Binding-site contacts:
Ligand atom C4D contacts residue LEU1386 of chain 1.C at 3.7 Å (hydrophobic).
Ligand atom O3D contacts residue SER1389 of chain 1.C at 2.4 Å (h-bond).
Ligand atom O2A contacts residue ARG1440 of chain 1.C at 2.4 Å (salt-bridge).
Ligand atom C2 contacts residue TYR1492 of chain 1.C at 3.4 Å (hydrophobic).
Ligand atom O3D contacts residue LEU1386 of chain 1.C at 4.3 Å.
Ligand atom N3 contacts residue TYR1492 of chain 1.C at 3.6 Å.
Ligand atom O3A contacts residue ARG1440 of chain 1.C at 3.9 Å.
Ligand atom C6 contacts residue TYR1492 of chain 1.C at 3.9 Å (hydrophobic).
Ligand atom N6 contacts residue PRO1439 of chain 1.C at 4.3 Å.
Ligand atom C3D contacts residue SER1389 of chain 1.C at 3.7 Å.
Ligand atom C6 contacts residue ASN1494 of chain 1.C at 4.3 Å.
Ligand atom O2D contacts residue LEU1388 of chain 1.C at 2.4 Å (h-bond).
Ligand atom C5 contacts residue TYR1492 of chain 1.C at 4.1 Å (hydrophobic).
Ligand atom N1 contacts residue TYR1492 of chain 1.C at 3.5 Å.
Ligand atom O3D contacts residue LEU1388 of chain 1.C at 3.5 Å (h-bond).
Ligand atom O4D contacts residue LEU1386 of chain 1.C at 4.2 Å.
Ligand atom N9 contacts residue TYR1492 of chain 1.C at 4.3 Å.
Ligand atom C2D contacts residue LEU1388 of chain 1.C at 3.7 Å (hydrophobic).
Ligand atom C5 contacts residue ASP1438 of chain 1.C at 3.7 Å.
Ligand atom C4D contacts residue SER1389 of chain 1.C at 4.0 Å.
Ligand atom O2' contacts residue TYR1492 of chain 1.C at 2.3 Å (h-bond).
Ligand atom C4 contacts residue TYR1492 of chain 1.C at 3.8 Å (hydrophobic).
Ligand atom O4' contacts residue ARG1440 of chain 1.C at 4.3 Å.
Ligand atom O4' contacts residue PRO1255 of chain 1.C at 4.2 Å.
Ligand atom N7 contacts residue ASP1438 of chain 1.C at 3.5 Å (salt-bridge).
Ligand atom C3D contacts residue LEU1388 of chain 1.C at 4.2 Å (hydrophobic).
Ligand atom C8 contacts residue ARG1440 of chain 1.C at 3.2 Å.
Ligand atom O5' contacts residue ARG1440 of chain 1.C at 3.2 Å (salt-bridge).
Ligand atom O2D contacts residue SER1389 of chain 1.C at 3.9 Å.
Ligand atom C5' contacts residue ARG1440 of chain 1.C at 4.3 Å.
Ligand atom N6 contacts residue ASN1494 of chain 1.C at 3.1 Å (h-bond).
Ligand atom N9 contacts residue ARG1440 of chain 1.C at 4.2 Å.
Ligand atom PA contacts residue ARG1440 of chain 1.C at 3.3 Å.
Ligand atom N1 contacts residue ASN1494 of chain 1.C at 4.3 Å.
Ligand atom N6 contacts residue ASP1438 of chain 1.C at 2.5 Å (salt-bridge).
Ligand atom C6 contacts residue PRO1439 of chain 1.C at 4.3 Å (hydrophobic).
Ligand atom N7 contacts residue ARG1440 of chain 1.C at 3.3 Å (salt-bridge).
Ligand atom C1' contacts residue TYR1492 of chain 1.C at 4.2 Å (hydrophobic).
Ligand atom C6 contacts residue ASP1438 of chain 1.C at 3.4 Å.
Ligand atom C2' contacts residue TYR1492 of chain 1.C at 3.4 Å (hydrophobic).

The protein below binds the small molecule below.
Small molecule (SMILES): Nc1ncnc2c1ncn2[C@@H]1O[C@H](CO[P](=O)(O)O[P](=O)(O)OC[C@H]2O[C@@H](O)[C@H](O)[C@@H]2O)[C@@H](O)[C@H]1O

Sequence of chain 1.C:
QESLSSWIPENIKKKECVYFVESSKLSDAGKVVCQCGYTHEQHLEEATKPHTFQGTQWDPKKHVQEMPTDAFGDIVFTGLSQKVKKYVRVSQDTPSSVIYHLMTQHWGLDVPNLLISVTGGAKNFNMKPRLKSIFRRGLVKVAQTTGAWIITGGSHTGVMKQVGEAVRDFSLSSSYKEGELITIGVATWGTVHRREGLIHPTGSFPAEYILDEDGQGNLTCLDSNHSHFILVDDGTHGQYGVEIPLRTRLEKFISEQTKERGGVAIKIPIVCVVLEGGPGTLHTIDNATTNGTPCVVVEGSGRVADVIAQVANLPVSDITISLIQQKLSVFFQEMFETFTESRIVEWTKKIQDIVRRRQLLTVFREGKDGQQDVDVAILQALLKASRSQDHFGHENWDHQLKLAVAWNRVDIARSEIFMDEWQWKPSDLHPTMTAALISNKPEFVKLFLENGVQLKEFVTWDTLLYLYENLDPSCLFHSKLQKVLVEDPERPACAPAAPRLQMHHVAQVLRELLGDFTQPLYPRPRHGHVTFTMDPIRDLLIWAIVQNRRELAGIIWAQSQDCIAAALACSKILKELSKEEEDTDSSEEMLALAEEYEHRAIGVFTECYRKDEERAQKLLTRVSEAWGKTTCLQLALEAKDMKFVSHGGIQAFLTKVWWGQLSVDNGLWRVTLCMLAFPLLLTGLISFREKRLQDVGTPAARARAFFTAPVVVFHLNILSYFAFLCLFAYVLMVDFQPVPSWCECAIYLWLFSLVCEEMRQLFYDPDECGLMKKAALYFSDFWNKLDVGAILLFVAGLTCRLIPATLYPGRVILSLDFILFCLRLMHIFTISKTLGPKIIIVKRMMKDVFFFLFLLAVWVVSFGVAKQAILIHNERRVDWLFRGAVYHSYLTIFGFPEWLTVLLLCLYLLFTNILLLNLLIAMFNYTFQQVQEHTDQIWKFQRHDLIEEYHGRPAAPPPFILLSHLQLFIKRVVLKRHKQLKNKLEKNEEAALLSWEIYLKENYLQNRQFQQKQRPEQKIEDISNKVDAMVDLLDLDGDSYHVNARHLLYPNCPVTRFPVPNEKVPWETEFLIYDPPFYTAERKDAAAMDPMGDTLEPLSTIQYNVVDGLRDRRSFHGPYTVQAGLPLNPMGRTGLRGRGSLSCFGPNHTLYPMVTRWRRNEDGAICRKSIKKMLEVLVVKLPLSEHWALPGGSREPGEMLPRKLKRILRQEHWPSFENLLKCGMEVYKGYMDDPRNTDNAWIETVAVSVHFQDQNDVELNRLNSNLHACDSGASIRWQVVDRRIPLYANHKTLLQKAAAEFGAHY